Sequence of chain 1.A:
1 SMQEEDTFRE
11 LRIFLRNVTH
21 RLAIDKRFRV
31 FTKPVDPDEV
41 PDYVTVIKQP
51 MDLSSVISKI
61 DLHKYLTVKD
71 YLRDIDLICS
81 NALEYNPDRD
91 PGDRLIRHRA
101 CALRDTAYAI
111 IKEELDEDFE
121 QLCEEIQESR

A small-molecule ligand and the protein it binds are described below.
Small molecule (SMILES): O=C1CC(I)=CC=N1

Binding-site contacts:
Ligand atom C2 contacts residue VAL35 of chain 1.A at 4.3 Å (hydrophobic).
Ligand atom C4 contacts residue VAL35 of chain 1.A at 3.8 Å (hydrophobic).
Ligand atom C1 contacts residue ILE96 of chain 1.A at 3.9 Å (hydrophobic).
Ligand atom C1 contacts residue ASN86 of chain 1.A at 3.7 Å.
Ligand atom C3 contacts residue ILE96 of chain 1.A at 4.1 Å (hydrophobic).
Ligand atom C4 contacts residue ILE96 of chain 1.A at 3.7 Å (hydrophobic).
Ligand atom O1 contacts residue TYR85 of chain 1.A at 3.2 Å.
Ligand atom I1 contacts residue VAL30 of chain 1.A at 3.3 Å.
Ligand atom C5 contacts residue ILE96 of chain 1.A at 3.4 Å (hydrophobic).
Ligand atom I1 contacts residue VAL35 of chain 1.A at 3.9 Å.
Ligand atom N1 contacts residue ASN86 of chain 1.A at 3.0 Å (h-bond).
Ligand atom O1 contacts residue ASN86 of chain 1.A at 2.9 Å (h-bond).
Ligand atom C3 contacts residue VAL30 of chain 1.A at 3.6 Å (hydrophobic).
Ligand atom C1 contacts residue TYR85 of chain 1.A at 3.9 Å (hydrophobic).
Ligand atom N1 contacts residue TYR43 of chain 1.A at 4.2 Å.
Ligand atom C5 contacts residue TYR43 of chain 1.A at 4.3 Å (hydrophobic).
Ligand atom C3 contacts residue VAL35 of chain 1.A at 3.7 Å (hydrophobic).
Ligand atom N1 contacts residue ILE96 of chain 1.A at 3.5 Å.
Ligand atom C5 contacts residue ASN86 of chain 1.A at 3.8 Å.
Ligand atom C5 contacts residue VAL35 of chain 1.A at 4.4 Å (hydrophobic).
Ligand atom N1 contacts residue TYR85 of chain 1.A at 3.9 Å.
Ligand atom C2 contacts residue VAL30 of chain 1.A at 4.5 Å (hydrophobic).
Ligand atom C4 contacts residue VAL30 of chain 1.A at 3.7 Å (hydrophobic).
Ligand atom C2 contacts residue ILE96 of chain 1.A at 4.2 Å (hydrophobic).